Sequence of chain 1.A:
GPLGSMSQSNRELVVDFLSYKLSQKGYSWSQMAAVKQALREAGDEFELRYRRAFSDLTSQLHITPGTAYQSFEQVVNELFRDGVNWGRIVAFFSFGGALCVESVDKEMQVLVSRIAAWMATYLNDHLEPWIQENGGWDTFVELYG

Binding-site contacts:
Ligand atom C1 contacts residue VAL76 of chain 1.A at 3.5 Å (hydrophobic).
Ligand atom C27 contacts residue PHE46 of chain 1.A at 3.7 Å (hydrophobic).
Ligand atom C7 contacts residue LEU61 of chain 1.A at 3.6 Å (hydrophobic).
Ligand atom C5 contacts residue LEU99 of chain 1.A at 3.4 Å (hydrophobic).
Ligand atom C5 contacts residue VAL76 of chain 1.A at 3.7 Å (hydrophobic).
Ligand atom C2 contacts residue VAL76 of chain 1.A at 3.7 Å (hydrophobic).
Ligand atom C13 contacts residue GLU78 of chain 1.A at 3.9 Å.
Ligand atom O2 contacts residue TYR50 of chain 1.A at 3.8 Å.
Ligand atom O19 contacts residue ALA53 of chain 1.A at 3.3 Å.
Ligand atom O15 contacts residue PHE95 of chain 1.A at 3.7 Å.
Ligand atom C2 contacts residue PHE95 of chain 1.A at 3.6 Å (hydrophobic).
Ligand atom C14 contacts residue LEU79 of chain 1.A at 3.9 Å (hydrophobic).
Ligand atom O15 contacts residue LEU79 of chain 1.A at 3.8 Å.
Ligand atom C8 contacts residue LEU61 of chain 1.A at 3.6 Å (hydrophobic).
Ligand atom C9 contacts residue LEU61 of chain 1.A at 3.6 Å (hydrophobic).
Ligand atom C4 contacts residue PHE72 of chain 1.A at 3.6 Å (hydrophobic).
Ligand atom C5 contacts residue PHE72 of chain 1.A at 3.6 Å (hydrophobic).
Ligand atom C3 contacts residue PHE92 of chain 1.A at 3.4 Å (hydrophobic).
Ligand atom C26 contacts residue TYR50 of chain 1.A at 3.2 Å (hydrophobic).
Ligand atom F2 contacts residue PHE92 of chain 1.A at 3.4 Å.
Ligand atom C3 contacts residue GLY96 of chain 1.A at 3.7 Å.
Ligand atom F2 contacts residue LEU79 of chain 1.A at 3.5 Å.
Ligand atom F4 contacts residue PHE72 of chain 1.A at 3.2 Å.
Ligand atom C6 contacts residue VAL76 of chain 1.A at 3.5 Å (hydrophobic).
Ligand atom F4 contacts residue MET119 of chain 1.A at 3.8 Å.
Ligand atom C1 contacts residue LEU61 of chain 1.A at 3.7 Å (hydrophobic).
Ligand atom C25 contacts residue SO41 of chain 1.G at 3.8 Å.
Ligand atom F2 contacts residue PHE95 of chain 1.A at 3.5 Å.
Ligand atom C22 contacts residue PHE46 of chain 1.A at 3.9 Å (hydrophobic).
Ligand atom C15 contacts residue PHE95 of chain 1.A at 3.8 Å (hydrophobic).
Ligand atom N19 contacts residue PHE95 of chain 1.A at 3.8 Å.
Ligand atom C18 contacts residue LEU61 of chain 1.A at 3.5 Å (hydrophobic).
Ligand atom C18 contacts residue LEU57 of chain 1.A at 3.7 Å (hydrophobic).
Ligand atom C18 contacts residue GLN60 of chain 1.A at 3.8 Å.
Ligand atom C10 contacts residue PHE95 of chain 1.A at 3.7 Å (hydrophobic).
Ligand atom C13 contacts residue LEU79 of chain 1.A at 3.8 Å (hydrophobic).
Ligand atom F4 contacts residue GLY96 of chain 1.A at 3.4 Å.
Ligand atom C6 contacts residue LEU61 of chain 1.A at 3.6 Å (hydrophobic).
Ligand atom C14 contacts residue VAL75 of chain 1.A at 3.5 Å (hydrophobic).
Ligand atom C19 contacts residue PHE95 of chain 1.A at 3.7 Å (hydrophobic).

The protein below binds the small molecule below.
Small molecule (SMILES): CCCN(C(=O)N[C@@H](CSCC(C)C)C(=O)O)C(=O)c1cccc(C#Cc2ccc(F)cc2F)c1